Sequence of chain 1.F:
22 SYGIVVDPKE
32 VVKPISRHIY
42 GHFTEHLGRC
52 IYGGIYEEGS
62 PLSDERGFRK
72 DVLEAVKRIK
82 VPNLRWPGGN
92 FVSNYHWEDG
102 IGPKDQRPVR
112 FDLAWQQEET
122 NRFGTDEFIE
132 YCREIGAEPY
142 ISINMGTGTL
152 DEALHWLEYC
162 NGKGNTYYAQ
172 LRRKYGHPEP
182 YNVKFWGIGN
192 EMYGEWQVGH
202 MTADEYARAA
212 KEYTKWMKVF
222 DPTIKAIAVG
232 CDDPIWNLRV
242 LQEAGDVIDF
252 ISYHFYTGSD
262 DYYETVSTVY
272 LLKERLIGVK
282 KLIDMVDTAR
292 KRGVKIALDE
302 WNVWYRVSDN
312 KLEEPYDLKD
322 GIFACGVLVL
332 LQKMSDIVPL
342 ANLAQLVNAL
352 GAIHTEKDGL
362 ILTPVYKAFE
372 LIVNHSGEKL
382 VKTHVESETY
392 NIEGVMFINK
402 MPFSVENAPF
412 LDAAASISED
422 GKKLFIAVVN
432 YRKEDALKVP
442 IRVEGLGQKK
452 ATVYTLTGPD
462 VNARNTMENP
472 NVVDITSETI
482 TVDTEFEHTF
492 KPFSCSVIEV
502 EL

Binding-site contacts:
Ligand atom O3 contacts residue ARG79 of chain 1.F at 3.7 Å.
Ligand atom C2 contacts residue ARG79 of chain 1.F at 4.3 Å.
Ligand atom O3 contacts residue GLU371 of chain 1.F at 2.5 Å (salt-bridge).
Ligand atom C5 contacts residue AHR1 of chain 1.VA at 3.9 Å.
Ligand atom O2 contacts residue ARG79 of chain 1.F at 3.8 Å.
Ligand atom C1 contacts residue ASN375 of chain 1.F at 4.4 Å.
Ligand atom C2 contacts residue AHR1 of chain 1.VA at 4.1 Å.
Ligand atom O4 contacts residue HIS376 of chain 1.F at 3.8 Å.
Ligand atom C3 contacts residue GLU371 of chain 1.F at 3.8 Å.
Ligand atom O1 contacts residue AHR1 of chain 1.VA at 3.8 Å.
Ligand atom C2 contacts residue ASN375 of chain 1.F at 4.0 Å.
Ligand atom C4 contacts residue GLU371 of chain 1.F at 4.4 Å.
Ligand atom O4 contacts residue AHR1 of chain 1.VA at 2.3 Å (h-bond).
Ligand atom C3 contacts residue AHR1 of chain 1.VA at 3.8 Å.
Ligand atom O5 contacts residue HIS376 of chain 1.F at 2.7 Å (h-bond).
Ligand atom C4 contacts residue HIS376 of chain 1.F at 3.9 Å.
Ligand atom O5 contacts residue ILE476 of chain 1.F at 3.8 Å.
Ligand atom C4 contacts residue ASN375 of chain 1.F at 3.8 Å.
Ligand atom O5 contacts residue AHR1 of chain 1.VA at 4.1 Å.
Ligand atom C5 contacts residue HIS376 of chain 1.F at 3.8 Å.
Ligand atom C5 contacts residue ILE476 of chain 1.F at 4.1 Å (hydrophobic).
Ligand atom C5 contacts residue GLU371 of chain 1.F at 3.9 Å.
Ligand atom C4 contacts residue AHR1 of chain 1.VA at 3.3 Å.
Ligand atom O4 contacts residue ASN375 of chain 1.F at 3.7 Å.
Ligand atom O5 contacts residue TYR455 of chain 1.F at 3.9 Å.
Ligand atom O1 contacts residue ASN375 of chain 1.F at 4.1 Å.
Ligand atom C1 contacts residue AHR1 of chain 1.VA at 2.8 Å.

A small-molecule ligand and the protein it binds are described below.
Small molecule (SMILES): OC[C@@H]1O[C@@H](O)[C@H](O)[C@H]1O